The protein below binds the small molecule below.
Small molecule (SMILES): Nc1ccn([C@H]2CC[C@@H](CO[P](=O)(O)O[P](=O)(O)OP(=O)(O)O)O2)c(=O)n1

Sequence of chain 1.M:
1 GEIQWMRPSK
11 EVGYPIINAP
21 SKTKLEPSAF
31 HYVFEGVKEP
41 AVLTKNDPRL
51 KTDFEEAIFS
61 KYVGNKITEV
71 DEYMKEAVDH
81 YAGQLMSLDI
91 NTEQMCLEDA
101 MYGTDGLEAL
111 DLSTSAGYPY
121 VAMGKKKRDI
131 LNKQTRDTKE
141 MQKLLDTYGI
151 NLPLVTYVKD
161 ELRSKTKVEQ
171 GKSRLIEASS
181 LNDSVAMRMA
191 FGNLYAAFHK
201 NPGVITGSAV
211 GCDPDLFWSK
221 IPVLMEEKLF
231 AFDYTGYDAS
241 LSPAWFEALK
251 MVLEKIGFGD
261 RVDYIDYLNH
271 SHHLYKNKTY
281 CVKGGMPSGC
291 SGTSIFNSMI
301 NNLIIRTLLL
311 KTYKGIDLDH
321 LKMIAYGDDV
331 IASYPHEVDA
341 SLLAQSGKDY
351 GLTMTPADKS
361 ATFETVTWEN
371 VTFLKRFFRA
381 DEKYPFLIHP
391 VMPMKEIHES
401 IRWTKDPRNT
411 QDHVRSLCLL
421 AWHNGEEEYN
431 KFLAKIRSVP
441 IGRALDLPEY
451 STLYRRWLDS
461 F

Binding-site contacts:
Ligand atom C3' contacts residue ASP238 of chain 1.M at 3.6 Å.
Ligand atom O4' contacts residue ASP328 of chain 1.M at 4.3 Å.
Ligand atom O5' contacts residue ARG174 of chain 1.M at 4.3 Å.
Ligand atom C6 contacts residue ARG174 of chain 1.M at 3.6 Å.
Ligand atom O3A contacts residue ARG174 of chain 1.M at 3.4 Å (salt-bridge).
Ligand atom O3G contacts residue ARG163 of chain 1.M at 2.9 Å (salt-bridge).
Ligand atom O3G contacts residue LYS167 of chain 1.M at 3.4 Å (salt-bridge).
Ligand atom O3B contacts residue ARG174 of chain 1.M at 3.8 Å.
Ligand atom C4 contacts residue ARG174 of chain 1.M at 4.2 Å.
Ligand atom C3' contacts residue ASP328 of chain 1.M at 4.3 Å.
Ligand atom PG contacts residue LYS167 of chain 1.M at 4.3 Å.
Ligand atom O1G contacts residue LYS167 of chain 1.M at 4.2 Å.
Ligand atom PB contacts residue ARG174 of chain 1.M at 4.0 Å.
Ligand atom O2 contacts residue SER288 of chain 1.M at 4.2 Å.
Ligand atom C5' contacts residue ARG174 of chain 1.M at 4.0 Å.
Ligand atom O1A contacts residue ASP328 of chain 1.M at 4.2 Å.
Ligand atom O5' contacts residue ASP328 of chain 1.M at 4.5 Å.
Ligand atom C4' contacts residue ASP328 of chain 1.M at 3.6 Å.
Ligand atom PA contacts residue ARG174 of chain 1.M at 4.5 Å.
Ligand atom N4 contacts residue LYS159 of chain 1.M at 3.3 Å.
Ligand atom C2' contacts residue ASP238 of chain 1.M at 4.0 Å.
Ligand atom C5 contacts residue ARG174 of chain 1.M at 3.3 Å.
Ligand atom O1B contacts residue ARG174 of chain 1.M at 3.7 Å.
Ligand atom PG contacts residue ARG163 of chain 1.M at 4.1 Å.
Ligand atom O1G contacts residue ARG163 of chain 1.M at 3.6 Å (salt-bridge).
Ligand atom C5' contacts residue ASP328 of chain 1.M at 4.4 Å.
Ligand atom O2A contacts residue LYS375 of chain 1.M at 4.4 Å.